Binding-site contacts:
Ligand atom C8 contacts residue ASN70 of chain 49.B at 3.9 Å.
Ligand atom C3 contacts residue PRO31 of chain 49.B at 4.1 Å (hydrophobic).
Ligand atom O6 contacts residue ARG33 of chain 49.B at 3.0 Å (salt-bridge).
Ligand atom O3 contacts residue PRO31 of chain 49.B at 4.2 Å.
Ligand atom C2 contacts residue PRO31 of chain 49.B at 4.0 Å (hydrophobic).
Ligand atom C6 contacts residue ARG33 of chain 49.B at 3.7 Å.
Ligand atom C5 contacts residue ASN70 of chain 49.B at 3.7 Å.
Ligand atom C3 contacts residue ASN70 of chain 49.B at 3.8 Å.
Ligand atom C1 contacts residue ARG33 of chain 49.B at 4.1 Å.
Ligand atom O7 contacts residue ASN70 of chain 49.B at 3.5 Å (h-bond).
Ligand atom O7 contacts residue SER71 of chain 49.B at 4.4 Å.
Ligand atom C2 contacts residue ASN70 of chain 49.B at 2.5 Å.
Ligand atom C4 contacts residue ASN70 of chain 49.B at 4.2 Å.
Ligand atom C7 contacts residue PRO31 of chain 49.B at 3.2 Å (hydrophobic).
Ligand atom O5 contacts residue ARG33 of chain 49.B at 4.3 Å.
Ligand atom N2 contacts residue PRO31 of chain 49.B at 2.8 Å (h-bond).
Ligand atom O5 contacts residue ASN70 of chain 49.B at 2.4 Å (h-bond).
Ligand atom C1 contacts residue ASN70 of chain 49.B at 1.4 Å.
Ligand atom N2 contacts residue ASN32 of chain 49.B at 4.2 Å.
Ligand atom N2 contacts residue ASN70 of chain 49.B at 2.9 Å (h-bond).
Ligand atom C7 contacts residue ASN70 of chain 49.B at 3.4 Å.
Ligand atom C5 contacts residue ARG33 of chain 49.B at 3.9 Å.
Ligand atom O7 contacts residue PRO31 of chain 49.B at 3.0 Å (h-bond).

Sequence of chain 49.B:
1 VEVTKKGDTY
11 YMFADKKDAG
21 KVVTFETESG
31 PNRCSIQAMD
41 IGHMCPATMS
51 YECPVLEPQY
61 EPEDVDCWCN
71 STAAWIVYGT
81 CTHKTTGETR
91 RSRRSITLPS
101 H

The protein below binds the small molecule below.
Small molecule (SMILES): CC(=O)N[C@@H]1[C@@H](O)[C@H](O)[C@@H](CO)O[C@H]1O